Binding-site contacts:
Ligand atom OP1 contacts residue ARG156 of chain 1.I at 3.7 Å.
Ligand atom C4 contacts residue PHE190 of chain 1.G at 3.7 Å (hydrophobic).
Ligand atom O2 contacts residue TYR237 of chain 1.G at 3.4 Å.
Ligand atom OP1 contacts residue ARG145 of chain 1.I at 2.5 Å (salt-bridge).
Ligand atom N7 contacts residue PHE190 of chain 1.G at 3.9 Å.
Ligand atom N6 contacts residue PHE190 of chain 1.G at 3.6 Å.
Ligand atom N4 contacts residue LYS85 of chain 1.G at 3.0 Å (salt-bridge).
Ligand atom OP1 contacts residue ARG155 of chain 1.I at 3.8 Å.
Ligand atom P contacts residue ARG235 of chain 1.G at 3.8 Å.
Ligand atom C5' contacts residue ARG145 of chain 1.I at 3.5 Å.
Ligand atom C2' contacts residue SER39 of chain 1.G at 3.9 Å.
Ligand atom C4' contacts residue ARG155 of chain 1.I at 3.6 Å.
Ligand atom O3' contacts residue SER39 of chain 1.G at 2.9 Å (h-bond).
Ligand atom O5' contacts residue LYS142 of chain 1.I at 3.6 Å (salt-bridge).
Ligand atom N1 contacts residue PHE190 of chain 1.G at 3.8 Å.
Ligand atom C6 contacts residue PHE190 of chain 1.G at 3.4 Å (hydrophobic).
Ligand atom OP1 contacts residue HIS149 of chain 1.I at 2.9 Å.
Ligand atom P contacts residue ARG145 of chain 1.I at 3.9 Å.
Ligand atom C5 contacts residue PHE190 of chain 1.G at 3.5 Å (hydrophobic).
Ligand atom O3' contacts residue TYR237 of chain 1.G at 3.8 Å.
Ligand atom N3 contacts residue TYR237 of chain 1.G at 3.9 Å.
Ligand atom OP2 contacts residue LYS142 of chain 1.I at 3.2 Å (salt-bridge).
Ligand atom P contacts residue SER39 of chain 1.G at 3.5 Å.
Ligand atom C4 contacts residue ARG30 of chain 1.I at 3.9 Å.
Ligand atom C5' contacts residue ILE42 of chain 1.G at 3.9 Å (hydrophobic).
Ligand atom OP1 contacts residue VAL153 of chain 1.I at 3.6 Å.
Ligand atom O3' contacts residue VAL153 of chain 1.I at 3.7 Å.
Ligand atom OP2 contacts residue HIS149 of chain 1.I at 3.7 Å.
Ligand atom O3' contacts residue LYS34 of chain 1.I at 3.6 Å (salt-bridge).
Ligand atom C2 contacts residue TYR237 of chain 1.G at 3.9 Å (hydrophobic).
Ligand atom OP2 contacts residue TYR237 of chain 1.G at 2.9 Å (h-bond).
Ligand atom P contacts residue LYS142 of chain 1.I at 3.5 Å.
Ligand atom OP2 contacts residue SER39 of chain 1.G at 2.9 Å (h-bond).
Ligand atom C3' contacts residue ARG145 of chain 1.I at 3.8 Å.
Ligand atom O4' contacts residue ARG155 of chain 1.I at 3.8 Å.
Ligand atom C2' contacts residue LYS34 of chain 1.I at 3.8 Å.
Ligand atom OP1 contacts residue ARG235 of chain 1.G at 3.5 Å (salt-bridge).
Ligand atom OP2 contacts residue ARG235 of chain 1.G at 3.0 Å (salt-bridge).
Ligand atom OP1 contacts residue LYS142 of chain 1.I at 3.4 Å (salt-bridge).
Ligand atom OP2 contacts residue ILE42 of chain 1.G at 3.8 Å.

A small-molecule ligand and the protein it binds are described below.
Small molecule (SMILES): Nc1ccn([C@H]2C[C@H](O[P](=O)(O)OC[C@H]3O[C@@H](n4cnc5c(=O)nc(N)[nH]c54)C[C@@H]3O[P](=O)(O)OC[C@H]3O[C@@H](n4cnc5c(N)ncnc54)C[C@@H]3O[P](=O)(O)OC[C@H]3O[C@@H](n4cnc5c(N)ncnc54)C[C@@H]3O[P](=O)(O)OC[C@H]3O[C@@H](n4ccc(N)nc4=O)C[C@@H]3O[P](=O)(O)OC[C@H]3O[C@@H](n4ccc(N)nc4=O)C[C@@H]3O[P](=O)(O)OC[C@H]3O[C@@H](n4ccc(N)nc4=O)C[C@@H]3O[P](=O)(O)OC[C@H]3O[C@@H](n4ccc(N)nc4=O)C[C@@H]3O[P](=O)(O)OC[C@H]3O[C@@H](n4cnc5c(N)ncnc54)C[C@@H]3O)[C@@H](COP(=O)=O)O2)c(=O)n1

Sequence of chain 1.I:
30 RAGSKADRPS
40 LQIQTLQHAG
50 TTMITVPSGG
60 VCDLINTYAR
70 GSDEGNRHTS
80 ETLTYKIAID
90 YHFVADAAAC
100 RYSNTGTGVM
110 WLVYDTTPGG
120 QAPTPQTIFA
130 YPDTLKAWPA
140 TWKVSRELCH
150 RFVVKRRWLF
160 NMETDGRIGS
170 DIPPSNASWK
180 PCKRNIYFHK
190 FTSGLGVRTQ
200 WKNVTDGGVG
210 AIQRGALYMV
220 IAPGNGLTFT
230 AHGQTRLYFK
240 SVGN

Sequence of chain 1.G:
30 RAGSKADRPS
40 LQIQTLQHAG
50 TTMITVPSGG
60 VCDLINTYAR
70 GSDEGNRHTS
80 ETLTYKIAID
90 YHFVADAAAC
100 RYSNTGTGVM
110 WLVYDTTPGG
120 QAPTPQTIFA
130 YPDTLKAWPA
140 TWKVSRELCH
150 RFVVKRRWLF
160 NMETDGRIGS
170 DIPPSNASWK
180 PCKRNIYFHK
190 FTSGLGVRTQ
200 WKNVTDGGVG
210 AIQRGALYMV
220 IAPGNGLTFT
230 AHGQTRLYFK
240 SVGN